Sequence of chain 1.A:
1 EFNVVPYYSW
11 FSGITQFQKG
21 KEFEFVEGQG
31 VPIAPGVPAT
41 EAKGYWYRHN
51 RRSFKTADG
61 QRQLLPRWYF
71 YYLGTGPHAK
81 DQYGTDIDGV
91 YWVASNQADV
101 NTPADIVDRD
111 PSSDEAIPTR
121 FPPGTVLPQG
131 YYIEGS

Binding-site contacts:
Ligand atom OAD contacts residue SER9 of chain 1.A at 3.1 Å (h-bond).
Ligand atom CAJ contacts residue TYR69 of chain 1.A at 3.6 Å (hydrophobic).
Ligand atom CAB contacts residue HIS49 of chain 1.A at 3.8 Å.
Ligand atom CAJ contacts residue TYR7 of chain 1.A at 3.5 Å (hydrophobic).
Ligand atom CAR contacts residue TYR7 of chain 1.A at 3.7 Å (hydrophobic).
Ligand atom CAQ contacts residue TYR69 of chain 1.A at 3.4 Å (hydrophobic).
Ligand atom CAJ contacts residue TYR71 of chain 1.A at 2.5 Å (hydrophobic).
Ligand atom CAT contacts residue TYR69 of chain 1.A at 3.7 Å (hydrophobic).
Ligand atom CAS contacts residue TYR8 of chain 1.A at 3.8 Å (hydrophobic).
Ligand atom CAG contacts residue TYR71 of chain 1.A at 3.5 Å (hydrophobic).
Ligand atom NAN contacts residue TYR7 of chain 1.A at 3.6 Å.
Ligand atom NAM contacts residue HIS49 of chain 1.A at 3.8 Å.
Ligand atom CAH contacts residue TYR8 of chain 1.A at 3.5 Å (hydrophobic).
Ligand atom CAG contacts residue PRO6 of chain 1.A at 3.8 Å (hydrophobic).
Ligand atom OAD contacts residue TYR8 of chain 1.A at 3.8 Å.
Ligand atom CA contacts residue TYR47 of chain 1.A at 3.8 Å (hydrophobic).
Ligand atom CAR contacts residue PRO6 of chain 1.A at 3.9 Å (hydrophobic).
Ligand atom C contacts residue HIS49 of chain 1.A at 3.8 Å.
Ligand atom CAQ contacts residue TYR8 of chain 1.A at 3.9 Å (hydrophobic).
Ligand atom CAR contacts residue TYR71 of chain 1.A at 3.2 Å (hydrophobic).
Ligand atom CAK contacts residue PRO6 of chain 1.A at 3.4 Å (hydrophobic).
Ligand atom NAN contacts residue SER9 of chain 1.A at 3.7 Å.
Ligand atom NAM contacts residue TYR47 of chain 1.A at 3.8 Å.
Ligand atom CAP contacts residue PRO6 of chain 1.A at 3.6 Å (hydrophobic).
Ligand atom CAU contacts residue PRO6 of chain 1.A at 3.6 Å (hydrophobic).
Ligand atom CAR contacts residue TYR69 of chain 1.A at 3.5 Å (hydrophobic).
Ligand atom CAI contacts residue PHE2 of chain 1.A at 3.9 Å (hydrophobic).
Ligand atom NAN contacts residue TYR71 of chain 1.A at 3.0 Å (h-bond).
Ligand atom N contacts residue HIS49 of chain 1.A at 3.5 Å.
Ligand atom CAI contacts residue TYR69 of chain 1.A at 3.9 Å (hydrophobic).
Ligand atom OAD contacts residue TYR69 of chain 1.A at 3.5 Å.
Ligand atom NAN contacts residue TYR69 of chain 1.A at 3.4 Å.
Ligand atom CAQ contacts residue SER9 of chain 1.A at 3.8 Å.
Ligand atom CAS contacts residue TYR69 of chain 1.A at 3.6 Å (hydrophobic).
Ligand atom CAB contacts residue ASN50 of chain 1.A at 3.5 Å.
Ligand atom CAE contacts residue TYR8 of chain 1.A at 3.6 Å (hydrophobic).
Ligand atom CA contacts residue HIS49 of chain 1.A at 3.7 Å.
Ligand atom CAU contacts residue TYR69 of chain 1.A at 3.6 Å (hydrophobic).
Ligand atom O contacts residue HIS49 of chain 1.A at 3.5 Å.
Ligand atom CAF contacts residue PHE2 of chain 1.A at 3.8 Å (hydrophobic).

A protein and the small-molecule ligand that binds it are described below.
Small molecule (SMILES): CN(C)CC(=O)Nc1ccc2[nH]c(=O)c3ccccc3c2c1